The protein below binds the small molecule below.
Small molecule (SMILES): CC(=O)N[C@H]1[C@H](O[C@H]2[C@H](O)[C@@H](NC(C)=O)CO[C@@H]2CO)O[C@H](CO)[C@@H](O)[C@@H]1O

Sequence of chain 2.A:
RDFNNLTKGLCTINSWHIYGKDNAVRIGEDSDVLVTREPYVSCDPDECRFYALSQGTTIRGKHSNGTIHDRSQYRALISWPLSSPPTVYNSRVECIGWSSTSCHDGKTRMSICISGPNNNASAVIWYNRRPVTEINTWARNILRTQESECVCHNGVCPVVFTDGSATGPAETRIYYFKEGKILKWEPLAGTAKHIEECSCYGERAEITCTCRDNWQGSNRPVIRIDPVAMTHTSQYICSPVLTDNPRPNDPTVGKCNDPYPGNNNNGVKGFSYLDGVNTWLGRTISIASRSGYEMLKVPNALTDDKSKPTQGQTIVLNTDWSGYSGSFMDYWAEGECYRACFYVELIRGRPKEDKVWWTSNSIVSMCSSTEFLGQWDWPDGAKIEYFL

Binding-site contacts:
Ligand atom C5 contacts residue ASN154 of chain 2.A at 3.5 Å.
Ligand atom C1 contacts residue ASN154 of chain 2.A at 4.2 Å.
Ligand atom O5 contacts residue ASN5 of chain 2.A at 2.4 Å (h-bond).
Ligand atom C2 contacts residue PHE3 of chain 2.A at 4.0 Å (hydrophobic).
Ligand atom O5 contacts residue ASN154 of chain 2.A at 4.1 Å.
Ligand atom O3 contacts residue ASP2 of chain 2.A at 3.4 Å (salt-bridge).
Ligand atom C8 contacts residue ASP2 of chain 2.A at 3.7 Å.
Ligand atom N2 contacts residue PHE3 of chain 2.A at 3.0 Å (h-bond).
Ligand atom C1 contacts residue PHE3 of chain 2.A at 4.0 Å (hydrophobic).
Ligand atom N2 contacts residue ASP2 of chain 2.A at 4.1 Å.
Ligand atom C6 contacts residue ASP2 of chain 2.A at 4.2 Å.
Ligand atom C4 contacts residue ASN5 of chain 2.A at 4.3 Å.
Ligand atom O5 contacts residue ASP2 of chain 2.A at 4.0 Å.
Ligand atom C2 contacts residue ASN5 of chain 2.A at 2.5 Å.
Ligand atom C7 contacts residue ASP2 of chain 2.A at 4.0 Å.
Ligand atom N2 contacts residue ASN5 of chain 2.A at 2.9 Å (h-bond).
Ligand atom C8 contacts residue PHE3 of chain 2.A at 3.4 Å (hydrophobic).
Ligand atom C3 contacts residue ASN5 of chain 2.A at 3.8 Å.
Ligand atom C7 contacts residue ASN5 of chain 2.A at 3.7 Å.
Ligand atom C7 contacts residue PHE3 of chain 2.A at 3.6 Å (hydrophobic).
Ligand atom C1 contacts residue ASN5 of chain 2.A at 1.4 Å.
Ligand atom O6 contacts residue ASP2 of chain 2.A at 2.8 Å (salt-bridge).
Ligand atom C3 contacts residue ASP2 of chain 2.A at 4.5 Å.
Ligand atom C5 contacts residue ASN5 of chain 2.A at 3.6 Å.
Ligand atom C6 contacts residue ASN154 of chain 2.A at 3.8 Å.
Ligand atom O7 contacts residue ASN5 of chain 2.A at 4.2 Å.